Sequence of chain 40.A:
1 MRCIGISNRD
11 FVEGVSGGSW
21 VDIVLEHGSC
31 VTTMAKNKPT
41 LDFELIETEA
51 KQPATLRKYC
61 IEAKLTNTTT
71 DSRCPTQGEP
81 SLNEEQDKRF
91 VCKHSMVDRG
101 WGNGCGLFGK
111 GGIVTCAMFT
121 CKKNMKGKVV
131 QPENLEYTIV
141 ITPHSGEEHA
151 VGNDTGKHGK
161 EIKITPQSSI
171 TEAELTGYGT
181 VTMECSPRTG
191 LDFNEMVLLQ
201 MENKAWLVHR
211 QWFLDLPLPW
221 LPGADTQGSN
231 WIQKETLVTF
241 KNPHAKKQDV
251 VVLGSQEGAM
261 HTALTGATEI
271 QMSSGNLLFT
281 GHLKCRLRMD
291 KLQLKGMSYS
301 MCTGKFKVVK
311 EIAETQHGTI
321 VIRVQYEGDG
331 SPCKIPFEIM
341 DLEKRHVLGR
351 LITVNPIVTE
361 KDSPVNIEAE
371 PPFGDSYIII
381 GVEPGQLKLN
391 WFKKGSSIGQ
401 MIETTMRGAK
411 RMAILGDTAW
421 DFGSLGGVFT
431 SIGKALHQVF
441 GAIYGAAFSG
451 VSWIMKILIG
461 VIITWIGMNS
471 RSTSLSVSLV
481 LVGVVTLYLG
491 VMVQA

This protein binds this small molecule.
Small molecule (SMILES): CC(=O)N[C@H]1[C@H](O[C@H]2[C@H](O)[C@@H](NC(C)=O)CO[C@@H]2CO)O[C@H](CO)[C@@H](O)[C@@H]1O

Binding-site contacts:
Ligand atom N2 contacts residue HIS149 of chain 59.A at 4.3 Å.
Ligand atom O5 contacts residue HIS158 of chain 59.A at 3.4 Å.
Ligand atom C1 contacts residue THR155 of chain 59.A at 3.3 Å.
Ligand atom O4 contacts residue HIS149 of chain 59.A at 4.3 Å.
Ligand atom C3 contacts residue HIS149 of chain 59.A at 4.0 Å.
Ligand atom C1 contacts residue HIS149 of chain 59.A at 3.5 Å.
Ligand atom C5 contacts residue ASN153 of chain 59.A at 3.6 Å.
Ligand atom C6 contacts residue HIS158 of chain 59.A at 4.2 Å.
Ligand atom O6 contacts residue HIS149 of chain 59.A at 3.2 Å.
Ligand atom O5 contacts residue ASN153 of chain 59.A at 2.2 Å (h-bond).
Ligand atom C8 contacts residue ASN153 of chain 59.A at 4.4 Å.
Ligand atom C6 contacts residue GLY156 of chain 59.A at 4.0 Å.
Ligand atom C1 contacts residue ASN153 of chain 59.A at 1.4 Å.
Ligand atom O5 contacts residue THR155 of chain 59.A at 3.4 Å (h-bond).
Ligand atom C5 contacts residue HIS158 of chain 59.A at 4.4 Å.
Ligand atom C1 contacts residue HIS158 of chain 59.A at 4.1 Å.
Ligand atom C6 contacts residue HIS149 of chain 59.A at 4.3 Å.
Ligand atom C7 contacts residue HIS149 of chain 59.A at 4.3 Å.
Ligand atom C5 contacts residue THR155 of chain 59.A at 4.0 Å.
Ligand atom O3 contacts residue HIS149 of chain 59.A at 4.0 Å.
Ligand atom C4 contacts residue HIS149 of chain 59.A at 3.4 Å.
Ligand atom C2 contacts residue HIS149 of chain 59.A at 3.5 Å.
Ligand atom O7 contacts residue HIS149 of chain 59.A at 3.3 Å.
Ligand atom O6 contacts residue HIS158 of chain 59.A at 4.2 Å.
Ligand atom C5 contacts residue GLY156 of chain 59.A at 4.3 Å.
Ligand atom C8 contacts residue GLY102 of chain 40.A at 3.6 Å.
Ligand atom O5 contacts residue HIS149 of chain 59.A at 3.6 Å.
Ligand atom C4 contacts residue ASN153 of chain 59.A at 4.2 Å.
Ligand atom O5 contacts residue GLY156 of chain 59.A at 4.2 Å.
Ligand atom C3 contacts residue ASN153 of chain 59.A at 3.9 Å.
Ligand atom C7 contacts residue ASN153 of chain 59.A at 4.1 Å.
Ligand atom N2 contacts residue ASN153 of chain 59.A at 3.1 Å (h-bond).
Ligand atom C5 contacts residue HIS149 of chain 59.A at 3.6 Å.
Ligand atom C2 contacts residue ASN153 of chain 59.A at 2.6 Å.

Sequence of chain 59.A:
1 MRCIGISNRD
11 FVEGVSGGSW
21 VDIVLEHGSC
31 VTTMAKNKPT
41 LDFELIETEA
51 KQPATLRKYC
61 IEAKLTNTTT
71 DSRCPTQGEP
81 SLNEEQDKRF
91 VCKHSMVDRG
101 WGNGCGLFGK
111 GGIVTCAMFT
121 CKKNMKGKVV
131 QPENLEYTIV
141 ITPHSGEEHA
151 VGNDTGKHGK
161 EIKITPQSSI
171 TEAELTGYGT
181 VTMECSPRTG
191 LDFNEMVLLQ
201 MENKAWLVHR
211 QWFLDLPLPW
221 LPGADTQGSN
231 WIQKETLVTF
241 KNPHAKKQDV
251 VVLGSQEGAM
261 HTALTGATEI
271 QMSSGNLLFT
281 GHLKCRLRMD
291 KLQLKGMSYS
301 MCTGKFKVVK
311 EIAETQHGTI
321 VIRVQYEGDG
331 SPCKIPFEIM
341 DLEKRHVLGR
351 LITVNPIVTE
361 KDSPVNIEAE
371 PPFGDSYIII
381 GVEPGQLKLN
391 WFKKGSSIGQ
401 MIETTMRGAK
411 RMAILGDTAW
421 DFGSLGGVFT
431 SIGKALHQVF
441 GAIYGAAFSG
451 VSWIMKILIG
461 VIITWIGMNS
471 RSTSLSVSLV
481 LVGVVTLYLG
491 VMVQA